Binding-site contacts:
Ligand atom CL14 contacts residue SER117 of chain 2.A at 3.7 Å.
Ligand atom CL16 contacts residue LEU17 of chain 2.A at 3.0 Å.
Ligand atom CL13 contacts residue NE11 of chain 2.C at 0.2 Å.
Ligand atom C5 contacts residue NE11 of chain 2.C at 0.1 Å.
Ligand atom C12 contacts residue ALA108 of chain 2.A at 3.6 Å (hydrophobic).
Ligand atom CL13 contacts residue LEU110 of chain 1.A at 3.7 Å.
Ligand atom C4 contacts residue NE11 of chain 2.C at 0.1 Å.
Ligand atom CL13 contacts residue SER117 of chain 1.A at 3.5 Å.
Ligand atom C5 contacts residue ALA108 of chain 1.A at 3.6 Å (hydrophobic).
Ligand atom C10 contacts residue LYS15 of chain 1.A at 3.7 Å.
Ligand atom C3 contacts residue ALA108 of chain 2.A at 3.6 Å (hydrophobic).
Ligand atom O15 contacts residue LEU110 of chain 2.A at 3.6 Å.
Ligand atom C8 contacts residue NE11 of chain 2.C at 0.0 Å.
Ligand atom C9 contacts residue NE11 of chain 2.C at 0.1 Å.
Ligand atom CL14 contacts residue LEU110 of chain 2.A at 3.9 Å.
Ligand atom C6 contacts residue NE11 of chain 2.C at 0.1 Å.
Ligand atom CL16 contacts residue ALA108 of chain 1.A at 2.5 Å.
Ligand atom O15 contacts residue LEU110 of chain 1.A at 3.5 Å.
Ligand atom CL14 contacts residue THR119 of chain 2.A at 3.4 Å.
Ligand atom CL18 contacts residue LYS15 of chain 2.A at 3.5 Å.
Ligand atom C1 contacts residue NE11 of chain 2.C at 0.1 Å.
Ligand atom C12 contacts residue LEU17 of chain 1.A at 3.7 Å (hydrophobic).
Ligand atom C7 contacts residue NE11 of chain 2.C at 0.1 Å.
Ligand atom C3 contacts residue NE11 of chain 2.C at 0.1 Å.
Ligand atom CL14 contacts residue ALA108 of chain 2.A at 3.7 Å.
Ligand atom CL17 contacts residue NE11 of chain 2.C at 1.7 Å.
Ligand atom C10 contacts residue LYS15 of chain 2.A at 3.8 Å.
Ligand atom C11 contacts residue NE11 of chain 2.C at 0.1 Å.
Ligand atom CL14 contacts residue NE11 of chain 2.C at 0.2 Å.
Ligand atom CL13 contacts residue ALA108 of chain 1.A at 3.6 Å.
Ligand atom CL18 contacts residue LYS15 of chain 1.A at 3.4 Å.
Ligand atom CL18 contacts residue NE11 of chain 2.C at 0.3 Å.
Ligand atom C12 contacts residue NE11 of chain 2.C at 0.0 Å.
Ligand atom C2 contacts residue NE11 of chain 2.C at 0.1 Å.
Ligand atom C8 contacts residue ALA108 of chain 1.A at 3.6 Å (hydrophobic).
Ligand atom O15 contacts residue NE11 of chain 2.C at 0.2 Å (h-bond).
Ligand atom C8 contacts residue LEU17 of chain 2.A at 3.6 Å (hydrophobic).
Ligand atom C10 contacts residue NE11 of chain 2.C at 0.1 Å.
Ligand atom CL16 contacts residue NE11 of chain 2.C at 1.8 Å.
Ligand atom CL13 contacts residue THR119 of chain 1.A at 3.5 Å.

Sequence of chain 1.A:
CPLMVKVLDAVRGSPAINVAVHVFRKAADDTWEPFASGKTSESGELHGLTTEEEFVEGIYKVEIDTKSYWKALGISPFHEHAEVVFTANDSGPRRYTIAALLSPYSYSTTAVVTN

Sequence of chain 2.A:
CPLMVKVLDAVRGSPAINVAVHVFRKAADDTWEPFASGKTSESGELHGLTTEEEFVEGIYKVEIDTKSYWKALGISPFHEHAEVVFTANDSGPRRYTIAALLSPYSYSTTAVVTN

The small molecule below binds the protein below.
Small molecule (SMILES): Oc1c(Cl)cc(-c2ccc(Cl)c(Cl)c2Cl)cc1Cl